Binding-site contacts:
Ligand atom C8 contacts residue ASP144 of chain 1.B at 4.3 Å.
Ligand atom C3 contacts residue PHE118 of chain 1.B at 4.4 Å (hydrophobic).
Ligand atom C5 contacts residue ASN108 of chain 1.B at 3.6 Å.
Ligand atom O7 contacts residue ASN108 of chain 1.B at 3.9 Å.
Ligand atom C1 contacts residue ASN108 of chain 1.B at 1.4 Å.
Ligand atom O7 contacts residue CYS143 of chain 1.B at 3.6 Å.
Ligand atom C7 contacts residue ASP144 of chain 1.B at 3.8 Å.
Ligand atom C3 contacts residue ASP144 of chain 1.B at 3.2 Å.
Ligand atom O7 contacts residue ASN148 of chain 1.B at 4.0 Å.
Ligand atom O3 contacts residue ASP144 of chain 1.B at 2.3 Å (salt-bridge).
Ligand atom C8 contacts residue ASN148 of chain 1.B at 3.7 Å.
Ligand atom C2 contacts residue ASP144 of chain 1.B at 3.3 Å.
Ligand atom C7 contacts residue ASN108 of chain 1.B at 3.6 Å.
Ligand atom O7 contacts residue TYR142 of chain 1.B at 3.5 Å (h-bond).
Ligand atom C7 contacts residue TYR142 of chain 1.B at 4.0 Å (hydrophobic).
Ligand atom C4 contacts residue ASP144 of chain 1.B at 3.8 Å.
Ligand atom C8 contacts residue CYS143 of chain 1.B at 4.0 Å (hydrophobic).
Ligand atom N2 contacts residue ASP144 of chain 1.B at 3.8 Å.
Ligand atom O3 contacts residue ASN148 of chain 1.B at 4.0 Å.
Ligand atom N2 contacts residue ASN108 of chain 1.B at 3.0 Å (h-bond).
Ligand atom C7 contacts residue CYS143 of chain 1.B at 4.3 Å (hydrophobic).
Ligand atom O4 contacts residue ASP144 of chain 1.B at 4.5 Å.
Ligand atom C2 contacts residue ASN108 of chain 1.B at 2.4 Å.
Ligand atom O7 contacts residue ASP144 of chain 1.B at 2.9 Å (salt-bridge).
Ligand atom N2 contacts residue PHE118 of chain 1.B at 3.8 Å.
Ligand atom C8 contacts residue GLY107 of chain 1.B at 4.2 Å.
Ligand atom C1 contacts residue PHE118 of chain 1.B at 4.5 Å (hydrophobic).
Ligand atom C4 contacts residue ASN108 of chain 1.B at 4.2 Å.
Ligand atom C3 contacts residue ASN108 of chain 1.B at 3.8 Å.
Ligand atom O5 contacts residue ASN108 of chain 1.B at 2.3 Å (h-bond).
Ligand atom C7 contacts residue ASN148 of chain 1.B at 3.9 Å.
Ligand atom C7 contacts residue PHE118 of chain 1.B at 4.2 Å (hydrophobic).
Ligand atom C8 contacts residue PHE118 of chain 1.B at 3.3 Å (hydrophobic).
Ligand atom C8 contacts residue TYR142 of chain 1.B at 4.3 Å (hydrophobic).
Ligand atom N2 contacts residue ASN148 of chain 1.B at 4.4 Å.

The protein below binds the small molecule below.
Small molecule (SMILES): CC(=O)N[C@@H]1[C@@H](O)[C@H](O)[C@@H](CO)O[C@H]1O

Sequence of chain 1.B:
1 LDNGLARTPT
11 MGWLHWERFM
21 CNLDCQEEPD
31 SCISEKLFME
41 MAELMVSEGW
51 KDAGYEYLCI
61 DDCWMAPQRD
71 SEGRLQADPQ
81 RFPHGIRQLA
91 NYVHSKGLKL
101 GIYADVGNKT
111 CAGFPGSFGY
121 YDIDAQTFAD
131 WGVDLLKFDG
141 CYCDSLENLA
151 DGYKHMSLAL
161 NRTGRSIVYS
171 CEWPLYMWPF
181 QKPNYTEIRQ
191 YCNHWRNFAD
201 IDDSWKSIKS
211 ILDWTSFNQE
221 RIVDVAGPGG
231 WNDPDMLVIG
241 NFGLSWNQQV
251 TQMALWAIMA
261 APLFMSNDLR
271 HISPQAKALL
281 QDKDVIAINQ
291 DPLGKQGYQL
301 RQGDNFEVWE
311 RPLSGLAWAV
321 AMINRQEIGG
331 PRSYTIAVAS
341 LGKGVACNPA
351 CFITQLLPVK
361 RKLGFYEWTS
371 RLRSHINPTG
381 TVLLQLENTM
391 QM